The small molecule below binds the protein below.
Small molecule (SMILES): CC(=O)N[C@@H]1[C@@H](O)[C@H](O)[C@@H](CO)O[C@H]1O

Sequence of chain 1.D:
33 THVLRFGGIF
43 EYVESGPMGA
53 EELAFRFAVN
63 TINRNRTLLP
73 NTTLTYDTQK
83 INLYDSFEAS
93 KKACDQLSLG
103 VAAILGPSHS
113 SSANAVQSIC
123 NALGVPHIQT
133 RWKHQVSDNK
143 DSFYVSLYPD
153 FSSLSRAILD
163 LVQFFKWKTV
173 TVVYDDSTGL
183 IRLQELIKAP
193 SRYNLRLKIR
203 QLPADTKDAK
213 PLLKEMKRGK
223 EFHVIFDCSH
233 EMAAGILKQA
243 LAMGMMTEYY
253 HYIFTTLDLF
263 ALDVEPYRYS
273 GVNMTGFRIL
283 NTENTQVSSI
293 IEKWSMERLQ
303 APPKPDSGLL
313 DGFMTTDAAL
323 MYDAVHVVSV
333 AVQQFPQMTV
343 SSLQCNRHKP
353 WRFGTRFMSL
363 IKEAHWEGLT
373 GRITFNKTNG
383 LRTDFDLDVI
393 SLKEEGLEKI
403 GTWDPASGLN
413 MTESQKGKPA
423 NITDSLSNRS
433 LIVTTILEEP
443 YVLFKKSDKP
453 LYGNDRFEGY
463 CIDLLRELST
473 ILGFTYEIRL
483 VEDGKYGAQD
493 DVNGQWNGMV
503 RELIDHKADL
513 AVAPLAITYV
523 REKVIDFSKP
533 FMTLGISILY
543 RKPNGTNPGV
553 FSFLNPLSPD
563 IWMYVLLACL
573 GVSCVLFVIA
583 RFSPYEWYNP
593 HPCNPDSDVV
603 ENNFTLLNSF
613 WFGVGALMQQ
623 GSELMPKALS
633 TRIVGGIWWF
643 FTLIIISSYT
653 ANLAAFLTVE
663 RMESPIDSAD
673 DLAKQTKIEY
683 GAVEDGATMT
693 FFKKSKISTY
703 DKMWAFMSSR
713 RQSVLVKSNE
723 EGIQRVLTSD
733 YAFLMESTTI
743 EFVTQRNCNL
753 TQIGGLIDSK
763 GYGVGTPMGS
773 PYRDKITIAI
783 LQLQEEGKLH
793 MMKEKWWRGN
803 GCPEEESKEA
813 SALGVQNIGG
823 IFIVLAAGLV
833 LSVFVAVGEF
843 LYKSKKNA

Binding-site contacts:
Ligand atom C4 contacts residue ASN275 of chain 1.D at 4.2 Å.
Ligand atom C6 contacts residue LYS395 of chain 1.D at 3.5 Å.
Ligand atom C7 contacts residue HIS253 of chain 1.D at 4.1 Å.
Ligand atom O7 contacts residue HIS253 of chain 1.D at 3.7 Å.
Ligand atom O5 contacts residue LYS395 of chain 1.D at 3.7 Å.
Ligand atom N2 contacts residue ASN275 of chain 1.D at 2.9 Å (h-bond).
Ligand atom C8 contacts residue ASN275 of chain 1.D at 4.0 Å.
Ligand atom C7 contacts residue ASN275 of chain 1.D at 3.3 Å.
Ligand atom O5 contacts residue ASN275 of chain 1.D at 2.4 Å (h-bond).
Ligand atom C2 contacts residue ASN275 of chain 1.D at 2.5 Å.
Ligand atom C3 contacts residue ASN275 of chain 1.D at 3.8 Å.
Ligand atom C8 contacts residue TYR251 of chain 1.D at 4.0 Å (hydrophobic).
Ligand atom C5 contacts residue ASN275 of chain 1.D at 3.7 Å.
Ligand atom C5 contacts residue LYS395 of chain 1.D at 4.2 Å.
Ligand atom C8 contacts residue GLU250 of chain 1.D at 4.0 Å.
Ligand atom C1 contacts residue ASN275 of chain 1.D at 1.4 Å.
Ligand atom C8 contacts residue HIS253 of chain 1.D at 4.0 Å.
Ligand atom O7 contacts residue ASN275 of chain 1.D at 3.3 Å (h-bond).